The small molecule below binds the protein below.
Small molecule (SMILES): CC[C@H](C)[C@H](NC(=O)[C@H](C)N)C(=O)N[C@@H](CC(C)C)C(=O)N[C@@H](CC1=NC=NC1)C(=O)N[C@@H](CCCN=C(N)N)C(=O)N[C@@H](CC(C)C)C(=O)N[C@@H](CC(C)C)C(=O)N[C@@H](CCC(N)=O)C(=O)N[C@H](C=O)CC(=O)O

Binding-site contacts:
Ligand atom CD1 contacts residue ASP241 of chain 1.A at 3.6 Å.
Ligand atom CD1 contacts residue ILE61 of chain 1.A at 3.6 Å (hydrophobic).
Ligand atom CD2 contacts residue ILE61 of chain 1.A at 3.6 Å (hydrophobic).
Ligand atom CD2 contacts residue VAL79 of chain 1.A at 3.6 Å (hydrophobic).
Ligand atom C contacts residue GLU245 of chain 1.A at 3.6 Å.
Ligand atom O contacts residue LYS65 of chain 1.A at 3.6 Å.
Ligand atom CA contacts residue GLU245 of chain 1.A at 3.6 Å.
Ligand atom CD1 contacts residue LEU242 of chain 1.A at 3.7 Å (hydrophobic).
Ligand atom C contacts residue GLU245 of chain 1.A at 4.2 Å.
Ligand atom ND1 contacts residue LEU75 of chain 1.A at 3.9 Å.
Ligand atom CG contacts residue ILE61 of chain 1.A at 4.0 Å (hydrophobic).
Ligand atom CD contacts residue LEU75 of chain 1.A at 4.2 Å (hydrophobic).
Ligand atom N contacts residue ILE61 of chain 1.A at 4.1 Å.
Ligand atom N contacts residue GLU245 of chain 1.A at 3.7 Å.
Ligand atom CB contacts residue ILE61 of chain 1.A at 3.8 Å (hydrophobic).
Ligand atom O contacts residue ILE61 of chain 1.A at 3.6 Å.
Ligand atom CB contacts residue GLU245 of chain 1.A at 3.3 Å.
Ligand atom CG contacts residue LEU75 of chain 1.A at 4.2 Å (hydrophobic).
Ligand atom CA contacts residue GLU245 of chain 1.A at 3.6 Å.
Ligand atom CB contacts residue GLU245 of chain 1.A at 3.5 Å.
Ligand atom N contacts residue GLU245 of chain 1.A at 2.8 Å (salt-bridge).
Ligand atom C contacts residue ILE61 of chain 1.A at 3.9 Å (hydrophobic).
Ligand atom CD1 contacts residue GLN78 of chain 1.A at 4.2 Å.
Ligand atom CE1 contacts residue VAL79 of chain 1.A at 3.4 Å (hydrophobic).
Ligand atom N contacts residue LYS65 of chain 1.A at 3.9 Å.
Ligand atom ND1 contacts residue VAL79 of chain 1.A at 3.4 Å.
Ligand atom O contacts residue LYS65 of chain 1.A at 2.8 Å (salt-bridge).
Ligand atom CD2 contacts residue MET246 of chain 1.A at 3.8 Å (hydrophobic).
Ligand atom C contacts residue LYS65 of chain 1.A at 3.6 Å.
Ligand atom CD2 contacts residue GLU83 of chain 1.A at 3.7 Å.
Ligand atom CA contacts residue LYS65 of chain 1.A at 3.6 Å.
Ligand atom CB contacts residue LEU75 of chain 1.A at 3.7 Å (hydrophobic).
Ligand atom CD2 contacts residue GLN78 of chain 1.A at 4.1 Å.
Ligand atom CD1 contacts residue LEU242 of chain 1.A at 4.0 Å (hydrophobic).
Ligand atom CA contacts residue LYS65 of chain 1.A at 4.2 Å.
Ligand atom C contacts residue LYS65 of chain 1.A at 3.3 Å.
Ligand atom CD1 contacts residue VAL79 of chain 1.A at 3.7 Å (hydrophobic).
Ligand atom CD1 contacts residue GLU245 of chain 1.A at 3.8 Å.
Ligand atom CD2 contacts residue LEU82 of chain 1.A at 3.8 Å (hydrophobic).
Ligand atom CG1 contacts residue GLU245 of chain 1.A at 3.3 Å.

Sequence of chain 1.A:
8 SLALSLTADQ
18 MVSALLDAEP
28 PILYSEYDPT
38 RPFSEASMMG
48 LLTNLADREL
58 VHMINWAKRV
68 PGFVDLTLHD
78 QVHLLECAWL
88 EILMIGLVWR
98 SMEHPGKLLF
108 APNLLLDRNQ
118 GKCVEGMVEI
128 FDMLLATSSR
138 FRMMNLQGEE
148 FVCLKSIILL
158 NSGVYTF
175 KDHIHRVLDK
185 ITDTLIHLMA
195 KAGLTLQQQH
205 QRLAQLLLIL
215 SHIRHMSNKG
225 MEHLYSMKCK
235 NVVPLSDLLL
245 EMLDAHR